Sequence of chain 1.D:
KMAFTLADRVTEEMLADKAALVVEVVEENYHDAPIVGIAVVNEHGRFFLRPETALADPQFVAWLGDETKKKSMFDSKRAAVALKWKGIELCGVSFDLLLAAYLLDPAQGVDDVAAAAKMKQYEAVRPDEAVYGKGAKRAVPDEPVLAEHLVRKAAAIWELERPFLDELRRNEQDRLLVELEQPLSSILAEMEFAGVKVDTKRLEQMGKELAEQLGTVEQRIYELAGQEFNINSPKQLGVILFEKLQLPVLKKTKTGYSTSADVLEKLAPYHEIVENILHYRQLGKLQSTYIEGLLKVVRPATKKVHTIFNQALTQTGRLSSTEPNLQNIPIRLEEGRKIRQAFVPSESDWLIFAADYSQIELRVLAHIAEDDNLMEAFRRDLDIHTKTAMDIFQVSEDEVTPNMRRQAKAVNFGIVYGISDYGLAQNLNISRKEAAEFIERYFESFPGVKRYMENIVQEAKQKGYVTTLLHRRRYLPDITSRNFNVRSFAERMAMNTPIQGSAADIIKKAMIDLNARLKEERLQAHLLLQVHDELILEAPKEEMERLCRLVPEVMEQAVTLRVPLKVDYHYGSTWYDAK

This small molecule binds to this protein.
Small molecule (SMILES): Nc1nc2c(ncn2[C@H]2C[C@H](O)[C@@H](CO[P](=O)(O)O[P](=O)(O)OP(=O)(O)O)O2)c(=O)[nH]1

Binding-site contacts:
Ligand atom O3' contacts residue ILE360 of chain 1.D at 3.3 Å.
Ligand atom N2 contacts residue TYR417 of chain 1.D at 3.3 Å.
Ligand atom O3' contacts residue PHE413 of chain 1.D at 3.1 Å.
Ligand atom O2A contacts residue CA1 of chain 1.O at 2.3 Å.
Ligand atom C5' contacts residue ILE360 of chain 1.D at 3.6 Å (hydrophobic).
Ligand atom C5' contacts residue ASP533 of chain 1.D at 3.2 Å.
Ligand atom O1B contacts residue HIS385 of chain 1.D at 2.9 Å (h-bond).
Ligand atom C1' contacts residue GLU361 of chain 1.D at 3.5 Å.
Ligand atom O3B contacts residue GLN359 of chain 1.D at 3.4 Å (h-bond).
Ligand atom O3' contacts residue GLU361 of chain 1.D at 3.1 Å (salt-bridge).
Ligand atom C5' contacts residue C429 of chain 1.E at 3.6 Å.
Ligand atom O3B contacts residue HIS385 of chain 1.D at 3.3 Å (h-bond).
Ligand atom O1G contacts residue LYS409 of chain 1.D at 2.8 Å (salt-bridge).
Ligand atom C2' contacts residue GLU361 of chain 1.D at 3.2 Å.
Ligand atom O2B contacts residue TYR357 of chain 1.D at 3.5 Å (h-bond).
Ligand atom O2A contacts residue C429 of chain 1.E at 3.1 Å (h-bond).
Ligand atom O2G contacts residue CA1 of chain 1.O at 2.4 Å.
Ligand atom PA contacts residue CA1 of chain 1.O at 3.6 Å.
Ligand atom O3G contacts residue ARG405 of chain 1.D at 3.1 Å (salt-bridge).
Ligand atom O2G contacts residue ASP356 of chain 1.D at 3.4 Å (salt-bridge).
Ligand atom PA contacts residue LYS409 of chain 1.D at 3.6 Å.
Ligand atom O1B contacts residue PHE413 of chain 1.D at 3.0 Å.
Ligand atom O3A contacts residue LYS409 of chain 1.D at 3.1 Å.
Ligand atom N7 contacts residue C429 of chain 1.E at 3.6 Å (h-bond).
Ligand atom O2B contacts residue ASP533 of chain 1.D at 3.6 Å.
Ligand atom O2B contacts residue ILE360 of chain 1.D at 3.2 Å (h-bond).
Ligand atom O2B contacts residue GLN359 of chain 1.D at 3.3 Å (h-bond).
Ligand atom O1B contacts residue GLN359 of chain 1.D at 3.3 Å.
Ligand atom O3G contacts residue GLN359 of chain 1.D at 3.2 Å (h-bond).
Ligand atom C4' contacts residue ILE360 of chain 1.D at 3.6 Å (hydrophobic).
Ligand atom O1G contacts residue ARG405 of chain 1.D at 2.7 Å (salt-bridge).
Ligand atom O4' contacts residue ARG318 of chain 1.D at 3.1 Å (salt-bridge).
Ligand atom O2B contacts residue CA1 of chain 1.O at 2.5 Å.
Ligand atom PA contacts residue C429 of chain 1.E at 3.5 Å.
Ligand atom O2G contacts residue TYR357 of chain 1.D at 3.5 Å (h-bond).
Ligand atom C3' contacts residue PHE413 of chain 1.D at 3.5 Å (hydrophobic).
Ligand atom O2A contacts residue ASP533 of chain 1.D at 3.1 Å (salt-bridge).
Ligand atom O1A contacts residue LYS409 of chain 1.D at 2.9 Å (salt-bridge).
Ligand atom O5' contacts residue C429 of chain 1.E at 3.0 Å.
Ligand atom O4' contacts residue C429 of chain 1.E at 3.5 Å.